Sequence of chain 1.B:
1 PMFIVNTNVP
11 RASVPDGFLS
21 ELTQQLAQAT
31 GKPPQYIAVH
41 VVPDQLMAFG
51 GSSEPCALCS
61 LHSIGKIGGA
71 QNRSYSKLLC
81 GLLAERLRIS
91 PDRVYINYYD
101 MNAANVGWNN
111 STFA

The protein below binds the small molecule below.
Small molecule (SMILES): Oc1c(Cc2cccnc2)ccc2cccnc12

Binding-site contacts:
Ligand atom CAG contacts residue ILE64 of chain 1.C at 4.0 Å (hydrophobic).
Ligand atom CAU contacts residue MET2 of chain 1.C at 3.6 Å (hydrophobic).
Ligand atom CAG contacts residue LYS32 of chain 1.C at 3.5 Å.
Ligand atom CAG contacts residue PRO1 of chain 1.C at 3.5 Å (hydrophobic).
Ligand atom NAK contacts residue LYS32 of chain 1.C at 3.3 Å (salt-bridge).
Ligand atom CAI contacts residue TYR95 of chain 1.B at 3.2 Å (hydrophobic).
Ligand atom CAI contacts residue PRO1 of chain 1.C at 3.1 Å (hydrophobic).
Ligand atom CAS contacts residue ASN97 of chain 1.B at 3.4 Å.
Ligand atom CAS contacts residue MET2 of chain 1.C at 3.8 Å (hydrophobic).
Ligand atom OAO contacts residue PRO1 of chain 1.C at 3.8 Å.
Ligand atom CAP contacts residue ILE64 of chain 1.C at 3.7 Å (hydrophobic).
Ligand atom CAH contacts residue LYS32 of chain 1.C at 3.8 Å.
Ligand atom CAJ contacts residue HIS62 of chain 1.C at 3.8 Å.
Ligand atom CAF contacts residue PRO1 of chain 1.C at 1.5 Å (hydrophobic).
Ligand atom OAO contacts residue SER63 of chain 1.C at 3.8 Å.
Ligand atom OAO contacts residue LYS32 of chain 1.C at 2.5 Å (salt-bridge).
Ligand atom CAH contacts residue ILE64 of chain 1.C at 3.8 Å (hydrophobic).
Ligand atom CAT contacts residue TYR36 of chain 1.C at 3.4 Å (hydrophobic).
Ligand atom CAP contacts residue PRO1 of chain 1.C at 3.7 Å (hydrophobic).
Ligand atom CAN contacts residue TYR95 of chain 1.B at 3.5 Å (hydrophobic).
Ligand atom CAR contacts residue MET2 of chain 1.C at 3.7 Å (hydrophobic).
Ligand atom CAP contacts residue HIS62 of chain 1.C at 3.5 Å.
Ligand atom NAL contacts residue VAL106 of chain 1.C at 3.8 Å.
Ligand atom CAN contacts residue PHE113 of chain 1.C at 3.5 Å (hydrophobic).
Ligand atom CAP contacts residue SER63 of chain 1.C at 3.5 Å.
Ligand atom OAO contacts residue ILE64 of chain 1.C at 3.0 Å (h-bond).
Ligand atom CAN contacts residue TYR36 of chain 1.C at 3.3 Å (hydrophobic).
Ligand atom NAL contacts residue HIS62 of chain 1.C at 3.7 Å.
Ligand atom CAM contacts residue TYR36 of chain 1.C at 3.6 Å (hydrophobic).
Ligand atom CAJ contacts residue MET2 of chain 1.C at 3.9 Å (hydrophobic).
Ligand atom CAR contacts residue PRO1 of chain 1.C at 2.9 Å (hydrophobic).
Ligand atom CAJ contacts residue PRO1 of chain 1.C at 2.5 Å (hydrophobic).
Ligand atom CAU contacts residue TYR95 of chain 1.B at 3.6 Å (hydrophobic).
Ligand atom CAM contacts residue PHE113 of chain 1.C at 3.9 Å (hydrophobic).
Ligand atom NAL contacts residue MET101 of chain 1.C at 3.8 Å.
Ligand atom CAT contacts residue PHE113 of chain 1.C at 3.5 Å (hydrophobic).
Ligand atom CAS contacts residue HIS62 of chain 1.C at 3.9 Å.
Ligand atom CAS contacts residue VAL106 of chain 1.C at 3.7 Å (hydrophobic).
Ligand atom CAR contacts residue TYR95 of chain 1.B at 3.6 Å (hydrophobic).
Ligand atom CAE contacts residue PRO1 of chain 1.C at 2.5 Å (hydrophobic).

Sequence of chain 1.C:
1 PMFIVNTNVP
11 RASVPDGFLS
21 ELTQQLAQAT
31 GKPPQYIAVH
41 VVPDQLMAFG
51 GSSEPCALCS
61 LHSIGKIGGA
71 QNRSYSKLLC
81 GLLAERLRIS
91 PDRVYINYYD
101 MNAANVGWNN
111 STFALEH